Sequence of chain 38.E:
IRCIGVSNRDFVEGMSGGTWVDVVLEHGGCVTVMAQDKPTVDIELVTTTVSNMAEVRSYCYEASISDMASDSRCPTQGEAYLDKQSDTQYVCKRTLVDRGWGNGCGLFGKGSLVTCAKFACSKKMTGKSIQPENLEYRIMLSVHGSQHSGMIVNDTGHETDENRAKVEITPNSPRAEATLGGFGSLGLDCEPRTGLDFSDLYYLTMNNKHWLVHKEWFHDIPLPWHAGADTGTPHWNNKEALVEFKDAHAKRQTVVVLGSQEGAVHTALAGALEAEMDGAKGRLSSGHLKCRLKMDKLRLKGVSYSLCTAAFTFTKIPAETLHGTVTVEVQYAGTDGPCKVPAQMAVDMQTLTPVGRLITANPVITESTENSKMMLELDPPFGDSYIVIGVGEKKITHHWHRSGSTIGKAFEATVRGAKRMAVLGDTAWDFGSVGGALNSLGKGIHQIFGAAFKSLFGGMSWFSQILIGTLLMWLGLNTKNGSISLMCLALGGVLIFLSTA

This protein binds this small molecule.
Small molecule (SMILES): CC(=O)N[C@H]1[C@H](O[C@H]2[C@H](O)[C@@H](NC(C)=O)CO[C@@H]2CO)O[C@H](CO)[C@@H](O)[C@@H]1O

Binding-site contacts:
Ligand atom O6 contacts residue MET151 of chain 38.E at 3.5 Å.
Ligand atom C2 contacts residue ASN154 of chain 38.E at 4.1 Å.
Ligand atom O7 contacts residue THR156 of chain 38.E at 4.5 Å.
Ligand atom C8 contacts residue THR156 of chain 38.E at 3.7 Å.
Ligand atom C1 contacts residue ASN154 of chain 38.E at 3.1 Å.
Ligand atom N2 contacts residue ASN154 of chain 38.E at 4.0 Å.
Ligand atom C7 contacts residue ASN154 of chain 38.E at 3.7 Å.
Ligand atom C3 contacts residue THR156 of chain 38.E at 4.4 Å.
Ligand atom O5 contacts residue MET151 of chain 38.E at 4.2 Å.
Ligand atom C1 contacts residue THR156 of chain 38.E at 3.6 Å.
Ligand atom C7 contacts residue THR156 of chain 38.E at 3.6 Å.
Ligand atom O5 contacts residue ASN154 of chain 38.E at 3.8 Å.
Ligand atom C2 contacts residue THR156 of chain 38.E at 3.9 Å.
Ligand atom O7 contacts residue ASN154 of chain 38.E at 3.2 Å (h-bond).
Ligand atom C8 contacts residue ASN154 of chain 38.E at 4.5 Å.
Ligand atom N2 contacts residue THR156 of chain 38.E at 3.2 Å.